The protein below binds the small molecule below.
Small molecule (SMILES): CC(=O)N[C@H]1[C@H](O[C@@H]2[C@@H](O)[C@H](O)O[C@H](CO)[C@@H]2O)O[C@H](CO)[C@@H](O[C@@H]2O[C@H](CO)[C@H](O)[C@H](O[C@]3(C(=O)O)C[C@H](O)[C@@H](NC(C)=O)[C@H]([C@H](O)[C@H](O)CO)O3)[C@H]2O)[C@@H]1O

Sequence of chain 3.A:
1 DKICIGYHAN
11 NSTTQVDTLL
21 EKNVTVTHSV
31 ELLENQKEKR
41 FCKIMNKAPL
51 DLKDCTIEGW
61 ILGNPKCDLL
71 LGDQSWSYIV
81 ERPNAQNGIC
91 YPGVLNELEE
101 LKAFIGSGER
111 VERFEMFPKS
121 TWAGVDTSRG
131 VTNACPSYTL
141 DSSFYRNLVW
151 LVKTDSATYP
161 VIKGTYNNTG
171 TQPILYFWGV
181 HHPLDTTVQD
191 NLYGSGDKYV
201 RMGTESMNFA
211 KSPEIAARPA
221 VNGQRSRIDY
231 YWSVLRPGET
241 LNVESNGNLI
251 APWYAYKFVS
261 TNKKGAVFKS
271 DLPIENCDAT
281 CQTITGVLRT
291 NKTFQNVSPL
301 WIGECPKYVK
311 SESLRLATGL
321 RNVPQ

Binding-site contacts:
Ligand atom O8 contacts residue TRP150 of chain 3.A at 3.9 Å.
Ligand atom C11 contacts residue GLY130 of chain 3.A at 3.7 Å.
Ligand atom O9 contacts residue VAL188 of chain 3.A at 3.9 Å.
Ligand atom O6 contacts residue GLY223 of chain 3.A at 3.0 Å (h-bond).
Ligand atom O1A contacts residue THR132 of chain 3.A at 2.6 Å (h-bond).
Ligand atom O9 contacts residue HIS181 of chain 3.A at 3.9 Å.
Ligand atom O1A contacts residue ASN133 of chain 3.A at 3.8 Å.
Ligand atom O6 contacts residue VAL188 of chain 3.A at 3.9 Å.
Ligand atom O6 contacts residue ASP185 of chain 3.A at 3.8 Å.
Ligand atom O8 contacts residue TYR91 of chain 3.A at 3.0 Å (h-bond).
Ligand atom C5 contacts residue GLY223 of chain 3.A at 3.2 Å.
Ligand atom N5 contacts residue VAL131 of chain 3.A at 2.8 Å (h-bond).
Ligand atom O1B contacts residue ASN133 of chain 3.A at 2.5 Å (h-bond).
Ligand atom C10 contacts residue VAL131 of chain 3.A at 3.6 Å (hydrophobic).
Ligand atom O9 contacts residue TYR91 of chain 3.A at 3.4 Å (h-bond).
Ligand atom O4 contacts residue ASN133 of chain 3.A at 3.6 Å (h-bond).
Ligand atom C8 contacts residue TYR91 of chain 3.A at 4.0 Å (hydrophobic).
Ligand atom C1 contacts residue GLN224 of chain 3.A at 4.0 Å.
Ligand atom C4 contacts residue ASN133 of chain 3.A at 3.8 Å.
Ligand atom C9 contacts residue HIS181 of chain 3.A at 3.7 Å.
Ligand atom O1A contacts residue GLN224 of chain 3.A at 3.4 Å (h-bond).
Ligand atom O9 contacts residue SER226 of chain 3.A at 2.6 Å (h-bond).
Ligand atom O8 contacts residue GLN224 of chain 3.A at 3.2 Å (h-bond).
Ligand atom C1 contacts residue THR132 of chain 3.A at 3.4 Å.
Ligand atom C11 contacts residue VAL131 of chain 3.A at 3.5 Å (hydrophobic).
Ligand atom C11 contacts residue ARG129 of chain 3.A at 3.2 Å.
Ligand atom O6 contacts residue GLN224 of chain 3.A at 3.7 Å.
Ligand atom O9 contacts residue LEU184 of chain 3.A at 4.0 Å.
Ligand atom C5 contacts residue VAL131 of chain 3.A at 3.8 Å (hydrophobic).
Ligand atom C11 contacts residue TRP150 of chain 3.A at 3.8 Å (hydrophobic).
Ligand atom O6 contacts residue ASN133 of chain 3.A at 3.9 Å.
Ligand atom O10 contacts residue LEU192 of chain 3.A at 3.8 Å.
Ligand atom C4 contacts residue VAL131 of chain 3.A at 3.6 Å (hydrophobic).
Ligand atom C9 contacts residue TYR91 of chain 3.A at 3.7 Å (hydrophobic).
Ligand atom O4 contacts residue VAL131 of chain 3.A at 4.0 Å.
Ligand atom C6 contacts residue GLY223 of chain 3.A at 3.2 Å.
Ligand atom C1 contacts residue ASN133 of chain 3.A at 3.3 Å.
Ligand atom C9 contacts residue VAL188 of chain 3.A at 3.7 Å (hydrophobic).
Ligand atom O1B contacts residue THR132 of chain 3.A at 3.4 Å (h-bond).
Ligand atom C9 contacts residue SER226 of chain 3.A at 3.9 Å.